Binding-site contacts:
Ligand atom O6 contacts residue ARG163 of chain 1.C at 3.1 Å (salt-bridge).
Ligand atom O5 contacts residue ARG163 of chain 1.C at 2.8 Å (salt-bridge).
Ligand atom N2 contacts residue GLY234 of chain 1.C at 3.8 Å.
Ligand atom O5 contacts residue ASN236 of chain 1.C at 2.4 Å (h-bond).
Ligand atom C2 contacts residue ASN236 of chain 1.C at 2.4 Å.
Ligand atom O7 contacts residue ASP235 of chain 1.C at 3.9 Å.
Ligand atom C8 contacts residue ASN236 of chain 1.C at 4.5 Å.
Ligand atom C5 contacts residue ARG163 of chain 1.C at 3.9 Å.
Ligand atom C7 contacts residue GLY234 of chain 1.C at 3.2 Å.
Ligand atom C4 contacts residue ASN236 of chain 1.C at 4.2 Å.
Ligand atom C1 contacts residue GLY234 of chain 1.C at 3.9 Å.
Ligand atom C8 contacts residue GLY234 of chain 1.C at 3.0 Å.
Ligand atom C2 contacts residue GLY234 of chain 1.C at 4.4 Å.
Ligand atom C1 contacts residue ARG163 of chain 1.C at 3.5 Å.
Ligand atom C5 contacts residue ASN236 of chain 1.C at 3.7 Å.
Ligand atom C3 contacts residue ASN236 of chain 1.C at 3.8 Å.
Ligand atom N2 contacts residue ASN236 of chain 1.C at 2.8 Å (h-bond).
Ligand atom O7 contacts residue GLY234 of chain 1.C at 3.5 Å (h-bond).
Ligand atom C6 contacts residue ARG163 of chain 1.C at 3.9 Å.
Ligand atom C1 contacts residue ASN236 of chain 1.C at 1.5 Å.
Ligand atom C7 contacts residue ASN236 of chain 1.C at 3.8 Å.
Ligand atom C7 contacts residue ASP235 of chain 1.C at 4.3 Å.

Sequence of chain 1.C:
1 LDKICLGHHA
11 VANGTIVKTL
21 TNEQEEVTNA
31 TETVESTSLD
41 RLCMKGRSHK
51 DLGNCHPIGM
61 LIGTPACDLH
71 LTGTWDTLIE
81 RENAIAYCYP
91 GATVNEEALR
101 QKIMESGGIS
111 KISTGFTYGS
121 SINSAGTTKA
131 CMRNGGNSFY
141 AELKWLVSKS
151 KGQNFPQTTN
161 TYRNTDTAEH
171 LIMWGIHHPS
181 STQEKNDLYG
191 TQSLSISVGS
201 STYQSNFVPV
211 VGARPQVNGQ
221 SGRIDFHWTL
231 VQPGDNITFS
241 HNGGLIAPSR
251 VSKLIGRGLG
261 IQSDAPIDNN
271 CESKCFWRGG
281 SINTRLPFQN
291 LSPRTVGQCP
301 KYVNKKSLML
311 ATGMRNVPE

A protein and the small-molecule ligand that binds it are described below.
Small molecule (SMILES): CC(=O)N[C@@H]1[C@@H](O)[C@H](O)[C@@H](CO)O[C@H]1O